Sequence of chain 1.E:
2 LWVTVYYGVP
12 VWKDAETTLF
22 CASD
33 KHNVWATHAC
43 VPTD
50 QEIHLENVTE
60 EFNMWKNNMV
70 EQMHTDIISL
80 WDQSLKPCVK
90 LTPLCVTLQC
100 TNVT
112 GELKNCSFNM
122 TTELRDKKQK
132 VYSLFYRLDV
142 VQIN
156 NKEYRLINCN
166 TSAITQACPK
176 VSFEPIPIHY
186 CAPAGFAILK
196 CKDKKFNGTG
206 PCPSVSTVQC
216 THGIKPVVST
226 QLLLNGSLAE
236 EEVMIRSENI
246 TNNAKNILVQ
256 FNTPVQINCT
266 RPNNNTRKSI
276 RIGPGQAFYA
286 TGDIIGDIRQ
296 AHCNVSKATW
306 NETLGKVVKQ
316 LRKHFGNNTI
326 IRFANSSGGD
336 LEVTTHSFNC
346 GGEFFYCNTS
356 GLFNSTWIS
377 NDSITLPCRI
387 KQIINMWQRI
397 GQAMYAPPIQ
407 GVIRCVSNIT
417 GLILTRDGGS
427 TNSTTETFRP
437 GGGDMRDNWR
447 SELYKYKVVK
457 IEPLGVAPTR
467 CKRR

A small-molecule ligand and the protein it binds are described below.
Small molecule (SMILES): CC(=O)N[C@@H]1[C@@H](O)[C@H](O)[C@@H](CO)O[C@H]1O

Binding-site contacts:
Ligand atom C3 contacts residue ASN269 of chain 1.E at 3.8 Å.
Ligand atom O7 contacts residue GLY407 of chain 1.E at 4.1 Å.
Ligand atom O6 contacts residue SER56 of chain 1.H at 2.6 Å (h-bond).
Ligand atom C6 contacts residue SER56 of chain 1.H at 3.1 Å.
Ligand atom N2 contacts residue GLY407 of chain 1.E at 4.5 Å.
Ligand atom C1 contacts residue ASN269 of chain 1.E at 1.4 Å.
Ligand atom O5 contacts residue ASN269 of chain 1.E at 2.2 Å (h-bond).
Ligand atom O6 contacts residue ILE290 of chain 1.E at 4.3 Å.
Ligand atom C7 contacts residue VAL408 of chain 1.E at 4.3 Å (hydrophobic).
Ligand atom C8 contacts residue GLY407 of chain 1.E at 3.5 Å.
Ligand atom O6 contacts residue ASN269 of chain 1.E at 4.5 Å.
Ligand atom C7 contacts residue GLY407 of chain 1.E at 3.8 Å.
Ligand atom N2 contacts residue ASN269 of chain 1.E at 3.1 Å (h-bond).
Ligand atom O7 contacts residue ASN269 of chain 1.E at 4.2 Å.
Ligand atom C8 contacts residue VAL408 of chain 1.E at 3.4 Å (hydrophobic).
Ligand atom C5 contacts residue ASN269 of chain 1.E at 3.6 Å.
Ligand atom C2 contacts residue ASN269 of chain 1.E at 2.5 Å.
Ligand atom C4 contacts residue ASN269 of chain 1.E at 4.1 Å.
Ligand atom O4 contacts residue ILE58 of chain 1.H at 3.8 Å.
Ligand atom C7 contacts residue ASN269 of chain 1.E at 3.9 Å.
Ligand atom N2 contacts residue VAL408 of chain 1.E at 4.5 Å.

Sequence of chain 1.H:
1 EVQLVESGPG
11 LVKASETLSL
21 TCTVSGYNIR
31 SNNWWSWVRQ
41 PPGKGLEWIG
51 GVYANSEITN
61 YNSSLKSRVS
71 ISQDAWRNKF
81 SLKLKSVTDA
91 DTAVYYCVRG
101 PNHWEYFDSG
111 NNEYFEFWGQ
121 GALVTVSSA